Sequence of chain 1.B:
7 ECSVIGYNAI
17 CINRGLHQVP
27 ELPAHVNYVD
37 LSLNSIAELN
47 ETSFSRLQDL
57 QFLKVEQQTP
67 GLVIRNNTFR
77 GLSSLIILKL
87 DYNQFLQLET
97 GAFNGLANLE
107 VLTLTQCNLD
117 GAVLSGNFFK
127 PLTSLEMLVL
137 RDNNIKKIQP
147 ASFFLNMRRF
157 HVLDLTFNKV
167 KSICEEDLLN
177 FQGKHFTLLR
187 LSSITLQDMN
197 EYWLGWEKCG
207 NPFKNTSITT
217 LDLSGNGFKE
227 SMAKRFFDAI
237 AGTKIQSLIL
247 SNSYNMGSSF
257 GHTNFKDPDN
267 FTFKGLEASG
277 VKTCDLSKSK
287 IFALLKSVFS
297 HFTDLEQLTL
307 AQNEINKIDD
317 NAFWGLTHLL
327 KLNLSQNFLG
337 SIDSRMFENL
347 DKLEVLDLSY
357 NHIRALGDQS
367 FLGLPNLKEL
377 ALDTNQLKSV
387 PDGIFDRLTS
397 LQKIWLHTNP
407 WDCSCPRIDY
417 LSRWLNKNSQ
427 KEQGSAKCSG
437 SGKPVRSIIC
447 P

The protein below binds the small molecule below.
Small molecule (SMILES): CC(=O)N[C@@H]1[C@@H](O)[C@H](O)[C@@H](CO)O[C@H]1O

Binding-site contacts:
Ligand atom C3 contacts residue ASN72 of chain 1.B at 3.8 Å.
Ligand atom O7 contacts residue ASN72 of chain 1.B at 3.7 Å.
Ligand atom C1 contacts residue ASN72 of chain 1.B at 1.4 Å.
Ligand atom O5 contacts residue ASN72 of chain 1.B at 2.4 Å (h-bond).
Ligand atom C7 contacts residue ASN72 of chain 1.B at 3.5 Å.
Ligand atom N2 contacts residue GLU95 of chain 1.B at 4.5 Å.
Ligand atom C5 contacts residue ASN72 of chain 1.B at 3.7 Å.
Ligand atom O5 contacts residue THR96 of chain 1.B at 3.7 Å.
Ligand atom O5 contacts residue GLY97 of chain 1.B at 3.9 Å.
Ligand atom C4 contacts residue THR96 of chain 1.B at 4.2 Å.
Ligand atom C5 contacts residue THR96 of chain 1.B at 3.1 Å.
Ligand atom O4 contacts residue THR96 of chain 1.B at 4.5 Å.
Ligand atom C2 contacts residue ASN72 of chain 1.B at 2.4 Å.
Ligand atom C8 contacts residue GLU95 of chain 1.B at 3.9 Å.
Ligand atom N2 contacts residue ASN72 of chain 1.B at 3.0 Å (h-bond).
Ligand atom C1 contacts residue GLY97 of chain 1.B at 4.1 Å.
Ligand atom C1 contacts residue THR96 of chain 1.B at 4.0 Å.
Ligand atom C4 contacts residue ASN72 of chain 1.B at 4.2 Å.
Ligand atom C6 contacts residue THR96 of chain 1.B at 3.6 Å.
Ligand atom C5 contacts residue GLY97 of chain 1.B at 4.5 Å.
Ligand atom C7 contacts residue GLU95 of chain 1.B at 4.5 Å.